Sequence of chain 1.A:
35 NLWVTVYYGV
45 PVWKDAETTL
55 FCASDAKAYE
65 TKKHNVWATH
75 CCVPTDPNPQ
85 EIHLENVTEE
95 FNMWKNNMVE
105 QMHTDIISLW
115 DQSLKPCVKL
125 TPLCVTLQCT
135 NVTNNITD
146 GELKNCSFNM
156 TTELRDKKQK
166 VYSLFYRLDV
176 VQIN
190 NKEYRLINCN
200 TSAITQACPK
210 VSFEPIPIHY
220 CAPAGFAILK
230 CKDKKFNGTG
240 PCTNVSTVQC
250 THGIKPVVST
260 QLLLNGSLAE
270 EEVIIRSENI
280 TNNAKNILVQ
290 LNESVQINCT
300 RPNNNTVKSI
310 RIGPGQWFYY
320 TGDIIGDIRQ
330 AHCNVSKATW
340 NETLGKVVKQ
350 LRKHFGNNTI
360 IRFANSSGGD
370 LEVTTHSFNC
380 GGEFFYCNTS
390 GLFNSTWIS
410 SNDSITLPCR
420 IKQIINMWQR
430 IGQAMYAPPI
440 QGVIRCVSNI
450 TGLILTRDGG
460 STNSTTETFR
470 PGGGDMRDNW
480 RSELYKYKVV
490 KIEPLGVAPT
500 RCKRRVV

Binding-site contacts:
Ligand atom O6 contacts residue SER293 of chain 1.A at 3.0 Å (h-bond).
Ligand atom C8 contacts residue NAG1 of chain 1.G at 3.5 Å.
Ligand atom C4 contacts residue ASN448 of chain 1.A at 4.2 Å.
Ligand atom O5 contacts residue ASN448 of chain 1.A at 2.4 Å (h-bond).
Ligand atom C6 contacts residue SER293 of chain 1.A at 3.8 Å.
Ligand atom N2 contacts residue ASN448 of chain 1.A at 2.8 Å (h-bond).
Ligand atom C5 contacts residue SER293 of chain 1.A at 3.9 Å.
Ligand atom C2 contacts residue ASN448 of chain 1.A at 2.4 Å.
Ligand atom O7 contacts residue ASN448 of chain 1.A at 3.5 Å (h-bond).
Ligand atom C3 contacts residue ASN448 of chain 1.A at 3.7 Å.
Ligand atom C7 contacts residue ASN448 of chain 1.A at 3.3 Å.
Ligand atom C1 contacts residue ASN448 of chain 1.A at 1.5 Å.
Ligand atom C8 contacts residue ASN448 of chain 1.A at 3.9 Å.
Ligand atom C5 contacts residue ASN448 of chain 1.A at 3.7 Å.
Ligand atom O5 contacts residue SER293 of chain 1.A at 2.9 Å (h-bond).
Ligand atom C8 contacts residue ASN264 of chain 1.A at 3.4 Å.
Ligand atom C1 contacts residue SER293 of chain 1.A at 3.8 Å.

A protein and the small-molecule ligand that binds it are described below.
Small molecule (SMILES): CC(=O)N[C@H]1[C@H](O[C@H]2[C@H](O)[C@@H](NC(C)=O)CO[C@@H]2CO)O[C@H](CO)[C@@H](O)[C@@H]1O